A small-molecule ligand and the protein it binds are described below.
Small molecule (SMILES): CC(=O)N[C@H]1[C@H](O[C@H]2[C@H](O)[C@@H](NC(C)=O)CO[C@@H]2CO)O[C@H](CO)[C@@H](O)[C@@H]1O

Sequence of chain 2.F:
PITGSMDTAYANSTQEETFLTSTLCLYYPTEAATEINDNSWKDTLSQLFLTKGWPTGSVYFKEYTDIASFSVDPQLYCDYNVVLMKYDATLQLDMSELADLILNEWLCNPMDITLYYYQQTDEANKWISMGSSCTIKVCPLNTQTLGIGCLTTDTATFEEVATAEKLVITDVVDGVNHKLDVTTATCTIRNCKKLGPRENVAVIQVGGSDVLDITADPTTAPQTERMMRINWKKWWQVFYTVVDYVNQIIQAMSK

Binding-site contacts:
Ligand atom C2 contacts residue ASN12 of chain 2.F at 3.2 Å.
Ligand atom O5 contacts residue ASN12 of chain 2.F at 2.7 Å (h-bond).
Ligand atom C5 contacts residue ASN12 of chain 2.F at 4.1 Å.
Ligand atom O7 contacts residue ASN12 of chain 2.F at 3.7 Å.
Ligand atom N2 contacts residue ASN12 of chain 2.F at 3.8 Å.
Ligand atom C7 contacts residue ASN12 of chain 2.F at 3.9 Å.
Ligand atom C1 contacts residue ASN12 of chain 2.F at 2.1 Å.